A small-molecule ligand and the protein it binds are described below.
Small molecule (SMILES): CC(=O)N[C@@H]1[C@@H](O)[C@H](O)[C@@H](CO)O[C@H]1O

Binding-site contacts:
Ligand atom C5 contacts residue ASN616 of chain 1.C at 3.7 Å.
Ligand atom C8 contacts residue GLN644 of chain 1.C at 4.0 Å.
Ligand atom C7 contacts residue ASN616 of chain 1.C at 3.2 Å.
Ligand atom C1 contacts residue ASN616 of chain 1.C at 1.4 Å.
Ligand atom C8 contacts residue ASN616 of chain 1.C at 4.3 Å.
Ligand atom C4 contacts residue ASN616 of chain 1.C at 4.2 Å.
Ligand atom C2 contacts residue ASN616 of chain 1.C at 2.5 Å.
Ligand atom O7 contacts residue ASN616 of chain 1.C at 3.1 Å (h-bond).
Ligand atom N2 contacts residue ASN616 of chain 1.C at 2.9 Å (h-bond).
Ligand atom O5 contacts residue ASN616 of chain 1.C at 2.4 Å (h-bond).
Ligand atom C3 contacts residue ASN616 of chain 1.C at 3.8 Å.

Sequence of chain 1.C:
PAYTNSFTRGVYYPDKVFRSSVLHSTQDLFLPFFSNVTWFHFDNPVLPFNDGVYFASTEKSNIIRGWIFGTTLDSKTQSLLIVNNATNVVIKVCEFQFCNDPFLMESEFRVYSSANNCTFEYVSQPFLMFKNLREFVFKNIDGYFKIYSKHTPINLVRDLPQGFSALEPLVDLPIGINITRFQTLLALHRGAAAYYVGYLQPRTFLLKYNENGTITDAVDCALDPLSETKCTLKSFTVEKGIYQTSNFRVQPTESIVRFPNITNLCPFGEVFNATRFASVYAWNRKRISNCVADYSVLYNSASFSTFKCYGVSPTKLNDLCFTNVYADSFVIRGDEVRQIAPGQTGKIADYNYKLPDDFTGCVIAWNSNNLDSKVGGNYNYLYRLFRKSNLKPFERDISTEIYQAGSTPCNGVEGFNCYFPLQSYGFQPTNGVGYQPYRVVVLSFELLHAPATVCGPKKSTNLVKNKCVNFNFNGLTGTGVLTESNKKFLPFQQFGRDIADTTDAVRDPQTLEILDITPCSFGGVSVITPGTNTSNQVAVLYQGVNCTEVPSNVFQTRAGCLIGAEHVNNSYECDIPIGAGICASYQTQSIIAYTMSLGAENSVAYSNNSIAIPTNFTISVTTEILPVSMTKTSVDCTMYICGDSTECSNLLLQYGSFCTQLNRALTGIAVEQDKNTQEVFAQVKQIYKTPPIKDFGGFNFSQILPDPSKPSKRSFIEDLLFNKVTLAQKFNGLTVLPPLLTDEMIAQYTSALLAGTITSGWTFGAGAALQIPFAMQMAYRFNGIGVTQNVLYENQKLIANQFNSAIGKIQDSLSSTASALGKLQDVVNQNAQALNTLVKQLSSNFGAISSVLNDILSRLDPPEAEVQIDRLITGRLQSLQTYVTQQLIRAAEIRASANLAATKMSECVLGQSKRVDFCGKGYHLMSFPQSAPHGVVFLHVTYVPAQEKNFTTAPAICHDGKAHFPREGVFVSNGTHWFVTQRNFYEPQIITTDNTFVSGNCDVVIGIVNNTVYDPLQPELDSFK